The small molecule below binds the protein below.
Small molecule (SMILES): CC(=O)N[C@@H]1[C@@H](O)[C@H](O)[C@@H](CO)O[C@H]1O

Sequence of chain 1.A:
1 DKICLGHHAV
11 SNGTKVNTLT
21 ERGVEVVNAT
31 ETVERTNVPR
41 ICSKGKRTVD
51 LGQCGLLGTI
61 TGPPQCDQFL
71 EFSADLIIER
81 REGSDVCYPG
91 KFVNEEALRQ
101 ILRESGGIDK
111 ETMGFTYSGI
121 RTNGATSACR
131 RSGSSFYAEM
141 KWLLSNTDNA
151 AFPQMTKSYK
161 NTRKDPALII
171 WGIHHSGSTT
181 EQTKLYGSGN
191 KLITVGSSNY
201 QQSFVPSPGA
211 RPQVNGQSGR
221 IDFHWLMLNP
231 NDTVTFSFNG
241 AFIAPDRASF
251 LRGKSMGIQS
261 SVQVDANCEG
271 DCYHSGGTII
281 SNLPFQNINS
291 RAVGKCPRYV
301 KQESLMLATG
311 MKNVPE

Binding-site contacts:
Ligand atom C6 contacts residue ALA29 of chain 1.A at 4.0 Å (hydrophobic).
Ligand atom O7 contacts residue ASN28 of chain 1.A at 3.8 Å.
Ligand atom C2 contacts residue ASN28 of chain 1.A at 2.4 Å.
Ligand atom O5 contacts residue ASN28 of chain 1.A at 2.4 Å (h-bond).
Ligand atom C1 contacts residue ASN28 of chain 1.A at 1.4 Å.
Ligand atom O6 contacts residue THR30 of chain 1.A at 2.9 Å (h-bond).
Ligand atom C5 contacts residue ASN28 of chain 1.A at 3.7 Å.
Ligand atom O6 contacts residue ALA29 of chain 1.A at 3.2 Å (h-bond).
Ligand atom O5 contacts residue ALA29 of chain 1.A at 3.7 Å.
Ligand atom C7 contacts residue ASN28 of chain 1.A at 3.5 Å.
Ligand atom C6 contacts residue THR30 of chain 1.A at 3.1 Å.
Ligand atom C5 contacts residue ALA29 of chain 1.A at 4.2 Å (hydrophobic).
Ligand atom N2 contacts residue ASN28 of chain 1.A at 2.9 Å (h-bond).
Ligand atom C3 contacts residue ASN28 of chain 1.A at 3.8 Å.
Ligand atom C4 contacts residue ASN28 of chain 1.A at 4.2 Å.